This small molecule binds to this protein.
Small molecule (SMILES): CC(=O)N[C@@H]1[C@@H](O)[C@H](O)[C@@H](CO)O[C@H]1O

Binding-site contacts:
Ligand atom C8 contacts residue TRP171 of chain 1.C at 4.0 Å (hydrophobic).
Ligand atom O7 contacts residue ASN121 of chain 1.C at 3.8 Å.
Ligand atom N2 contacts residue ASN121 of chain 1.C at 2.9 Å (h-bond).
Ligand atom C1 contacts residue ASN121 of chain 1.C at 1.4 Å.
Ligand atom C8 contacts residue GLU169 of chain 1.C at 3.4 Å.
Ligand atom C8 contacts residue HIS170 of chain 1.C at 4.1 Å.
Ligand atom C3 contacts residue ASN121 of chain 1.C at 3.8 Å.
Ligand atom C2 contacts residue GLU169 of chain 1.C at 4.0 Å.
Ligand atom O7 contacts residue HIS170 of chain 1.C at 4.4 Å.
Ligand atom C2 contacts residue ASN121 of chain 1.C at 2.4 Å.
Ligand atom C1 contacts residue GLU169 of chain 1.C at 3.7 Å.
Ligand atom C7 contacts residue TRP171 of chain 1.C at 4.5 Å (hydrophobic).
Ligand atom C5 contacts residue ASN121 of chain 1.C at 3.6 Å.
Ligand atom C7 contacts residue GLU169 of chain 1.C at 4.0 Å.
Ligand atom C4 contacts residue ASN121 of chain 1.C at 4.2 Å.
Ligand atom O5 contacts residue GLU169 of chain 1.C at 3.8 Å.
Ligand atom C8 contacts residue VAL119 of chain 1.C at 3.9 Å (hydrophobic).
Ligand atom O5 contacts residue ASN121 of chain 1.C at 2.3 Å (h-bond).
Ligand atom C7 contacts residue ASN121 of chain 1.C at 3.5 Å.
Ligand atom O7 contacts residue GLU169 of chain 1.C at 3.5 Å.
Ligand atom C8 contacts residue ASN121 of chain 1.C at 4.5 Å.
Ligand atom C8 contacts residue VAL120 of chain 1.C at 4.4 Å (hydrophobic).

Sequence of chain 1.C:
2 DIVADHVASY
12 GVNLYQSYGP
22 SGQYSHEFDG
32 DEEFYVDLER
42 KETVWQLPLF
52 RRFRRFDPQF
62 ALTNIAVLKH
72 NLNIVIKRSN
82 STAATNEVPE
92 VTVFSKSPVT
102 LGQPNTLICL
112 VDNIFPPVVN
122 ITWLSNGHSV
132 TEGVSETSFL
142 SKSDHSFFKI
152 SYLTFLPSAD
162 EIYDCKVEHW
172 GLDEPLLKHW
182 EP